Binding-site contacts:
Ligand atom C27 contacts residue THR103 of chain 1.B at 4.5 Å.
Ligand atom C21 contacts residue ARG107 of chain 1.B at 3.8 Å.
Ligand atom C20 contacts residue GLY120 of chain 1.B at 3.9 Å.
Ligand atom C23 contacts residue GLY120 of chain 1.B at 3.5 Å.
Ligand atom C2 contacts residue TYR115 of chain 1.B at 4.0 Å (hydrophobic).
Ligand atom C25 contacts residue THR124 of chain 1.B at 4.0 Å.
Ligand atom C1 contacts residue TYR115 of chain 1.B at 3.6 Å (hydrophobic).
Ligand atom C14 contacts residue ARG107 of chain 1.B at 4.3 Å.
Ligand atom C21 contacts residue THR103 of chain 1.B at 4.2 Å.
Ligand atom C9 contacts residue TYR115 of chain 1.B at 4.3 Å (hydrophobic).
Ligand atom C24 contacts residue THR103 of chain 1.B at 3.5 Å.
Ligand atom C25 contacts residue LEU99 of chain 1.B at 4.4 Å (hydrophobic).
Ligand atom C21 contacts residue ILE104 of chain 1.B at 4.4 Å (hydrophobic).
Ligand atom C3 contacts residue TYR115 of chain 1.B at 4.4 Å (hydrophobic).
Ligand atom C21 contacts residue GLY120 of chain 1.B at 4.1 Å.
Ligand atom C9 contacts residue GLY116 of chain 1.B at 4.5 Å.
Ligand atom C12 contacts residue GLY120 of chain 1.B at 4.0 Å.
Ligand atom C12 contacts residue GLY116 of chain 1.B at 3.5 Å.
Ligand atom C24 contacts residue TRP79 of chain 1.B at 4.0 Å (hydrophobic).
Ligand atom C21 contacts residue PRO121 of chain 1.B at 4.0 Å (hydrophobic).
Ligand atom C23 contacts residue PRO121 of chain 1.B at 4.0 Å (hydrophobic).
Ligand atom C20 contacts residue GLY116 of chain 1.B at 4.2 Å.
Ligand atom C22 contacts residue THR103 of chain 1.B at 3.8 Å.
Ligand atom C11 contacts residue GLY116 of chain 1.B at 3.7 Å.
Ligand atom C21 contacts residue GLY116 of chain 1.B at 3.7 Å.
Ligand atom C26 contacts residue LEU99 of chain 1.B at 3.3 Å (hydrophobic).
Ligand atom C23 contacts residue THR124 of chain 1.B at 3.5 Å.
Ligand atom C26 contacts residue THR103 of chain 1.B at 3.9 Å.
Ligand atom C17 contacts residue ARG107 of chain 1.B at 4.2 Å.
Ligand atom C23 contacts residue THR103 of chain 1.B at 4.2 Å.
Ligand atom C24 contacts residue THR124 of chain 1.B at 3.9 Å.
Ligand atom C26 contacts residue THR124 of chain 1.B at 3.7 Å.
Ligand atom C25 contacts residue THR103 of chain 1.B at 3.3 Å.
Ligand atom C24 contacts residue GLY120 of chain 1.B at 4.1 Å.
Ligand atom C10 contacts residue TYR115 of chain 1.B at 4.5 Å (hydrophobic).
Ligand atom C1 contacts residue GLY116 of chain 1.B at 4.3 Å.
Ligand atom C27 contacts residue THR124 of chain 1.B at 3.7 Å.
Ligand atom C26 contacts residue TRP79 of chain 1.B at 3.3 Å (hydrophobic).

Sequence of chain 1.B:
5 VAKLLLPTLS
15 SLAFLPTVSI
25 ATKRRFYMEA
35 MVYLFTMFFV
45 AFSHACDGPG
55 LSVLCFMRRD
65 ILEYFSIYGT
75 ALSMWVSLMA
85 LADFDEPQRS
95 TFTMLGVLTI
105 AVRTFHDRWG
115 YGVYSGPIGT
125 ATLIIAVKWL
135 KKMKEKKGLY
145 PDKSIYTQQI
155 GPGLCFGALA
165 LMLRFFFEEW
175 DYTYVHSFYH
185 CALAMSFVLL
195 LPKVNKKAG

This protein binds this small molecule.
Small molecule (SMILES): CC(C)CCC[C@@H](C)[C@H]1CC[C@H]2[C@@H]3CC=C4C[C@@H](O)CC[C@]4(C)[C@H]3CC[C@]12C